Binding-site contacts:
Ligand atom C8 contacts residue ASN32 of chain 1.C at 4.4 Å.
Ligand atom O6 contacts residue ALA33 of chain 1.C at 2.6 Å (h-bond).
Ligand atom C6 contacts residue ALA33 of chain 1.C at 3.7 Å (hydrophobic).
Ligand atom C5 contacts residue ALA33 of chain 1.C at 4.2 Å (hydrophobic).
Ligand atom C1 contacts residue ASN32 of chain 1.C at 1.4 Å.
Ligand atom C7 contacts residue ASN32 of chain 1.C at 3.4 Å.
Ligand atom O5 contacts residue ALA33 of chain 1.C at 3.6 Å.
Ligand atom O5 contacts residue ASN32 of chain 1.C at 2.4 Å (h-bond).
Ligand atom C4 contacts residue ASN32 of chain 1.C at 4.3 Å.
Ligand atom N2 contacts residue ASN32 of chain 1.C at 2.9 Å (h-bond).
Ligand atom O7 contacts residue ASN32 of chain 1.C at 3.5 Å (h-bond).
Ligand atom O6 contacts residue ASN32 of chain 1.C at 4.3 Å.
Ligand atom C3 contacts residue ASN32 of chain 1.C at 3.8 Å.
Ligand atom C5 contacts residue ASN32 of chain 1.C at 3.7 Å.
Ligand atom C2 contacts residue ASN32 of chain 1.C at 2.5 Å.
Ligand atom O6 contacts residue THR34 of chain 1.C at 3.8 Å.

Sequence of chain 1.C:
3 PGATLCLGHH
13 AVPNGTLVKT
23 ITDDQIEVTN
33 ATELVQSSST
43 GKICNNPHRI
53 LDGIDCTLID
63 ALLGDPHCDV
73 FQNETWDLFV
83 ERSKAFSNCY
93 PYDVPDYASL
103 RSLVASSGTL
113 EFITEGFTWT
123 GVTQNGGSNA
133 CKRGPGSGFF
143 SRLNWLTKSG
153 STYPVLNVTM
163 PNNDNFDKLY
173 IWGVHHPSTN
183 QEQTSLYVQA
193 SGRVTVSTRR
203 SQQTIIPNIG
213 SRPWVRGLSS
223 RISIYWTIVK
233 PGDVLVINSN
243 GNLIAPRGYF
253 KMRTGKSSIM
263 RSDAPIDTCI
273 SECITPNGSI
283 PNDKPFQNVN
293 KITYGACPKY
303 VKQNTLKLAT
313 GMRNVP

This small molecule binds to this protein.
Small molecule (SMILES): CC(=O)N[C@H]1[C@H](O[C@H]2[C@H](O)[C@@H](NC(C)=O)CO[C@@H]2CO)O[C@H](CO)[C@@H](O[C@@H]2O[C@H](CO)[C@@H](O)[C@H](O)[C@@H]2O)[C@@H]1O